Sequence of chain 46.A:
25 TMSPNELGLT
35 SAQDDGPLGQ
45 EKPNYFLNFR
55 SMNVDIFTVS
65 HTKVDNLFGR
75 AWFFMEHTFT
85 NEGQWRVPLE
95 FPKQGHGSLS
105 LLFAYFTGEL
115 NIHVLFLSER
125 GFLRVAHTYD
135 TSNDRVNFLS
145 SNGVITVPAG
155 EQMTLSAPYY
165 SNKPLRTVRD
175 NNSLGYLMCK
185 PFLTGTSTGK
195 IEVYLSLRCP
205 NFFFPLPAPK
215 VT

Binding-site contacts:
Ligand atom O2' contacts residue LEU41 of chain 46.B at 3.8 Å.
Ligand atom C6 contacts residue TYR58 of chain 46.B at 3.8 Å (hydrophobic).
Ligand atom O4' contacts residue ARG68 of chain 46.B at 3.0 Å (salt-bridge).
Ligand atom OP1 contacts residue TYR19 of chain 48.B at 3.6 Å (h-bond).
Ligand atom N6 contacts residue TYR58 of chain 46.B at 3.5 Å (h-bond).
Ligand atom C1' contacts residue TRP21 of chain 49.B at 3.9 Å (hydrophobic).
Ligand atom C2 contacts residue ALA56 of chain 46.B at 3.8 Å (hydrophobic).
Ligand atom C5' contacts residue ARG202 of chain 46.A at 3.9 Å.
Ligand atom O2' contacts residue ARG55 of chain 46.B at 3.8 Å.
Ligand atom C4' contacts residue TYR19 of chain 48.B at 3.8 Å (hydrophobic).
Ligand atom N1 contacts residue TYR58 of chain 46.B at 3.5 Å.
Ligand atom N3 contacts residue TRP21 of chain 49.B at 3.2 Å.
Ligand atom C2' contacts residue ARG55 of chain 46.B at 3.4 Å.
Ligand atom OP2 contacts residue ARG55 of chain 46.B at 2.9 Å (salt-bridge).
Ligand atom C1' contacts residue ARG68 of chain 46.B at 3.8 Å.
Ligand atom O4' contacts residue ARG202 of chain 46.A at 3.9 Å.
Ligand atom O3' contacts residue TYR19 of chain 48.B at 3.0 Å (h-bond).
Ligand atom C2 contacts residue TRP21 of chain 49.B at 3.2 Å (hydrophobic).
Ligand atom O2' contacts residue THR44 of chain 46.B at 3.9 Å.
Ligand atom OP1 contacts residue MET15 of chain 49.B at 3.1 Å.
Ligand atom O2' contacts residue TYR19 of chain 48.B at 3.7 Å.
Ligand atom O4 contacts residue TRP21 of chain 49.B at 3.4 Å.
Ligand atom O2' contacts residue ARG55 of chain 46.B at 3.1 Å (salt-bridge).
Ligand atom N1 contacts residue TRP21 of chain 49.B at 3.8 Å.
Ligand atom O2' contacts residue THR17 of chain 49.B at 2.8 Å.
Ligand atom C4 contacts residue TRP21 of chain 49.B at 3.7 Å (hydrophobic).
Ligand atom C2 contacts residue TYR58 of chain 46.B at 3.8 Å (hydrophobic).
Ligand atom C2' contacts residue THR17 of chain 49.B at 3.7 Å.
Ligand atom O2' contacts residue CYS203 of chain 46.A at 3.3 Å (h-bond).
Ligand atom P contacts residue THR17 of chain 49.B at 3.9 Å.
Ligand atom OP2 contacts residue THR17 of chain 49.B at 3.5 Å.
Ligand atom C2 contacts residue ARG55 of chain 46.B at 3.1 Å.
Ligand atom N3 contacts residue ARG55 of chain 46.B at 3.2 Å (salt-bridge).
Ligand atom P contacts residue TYR19 of chain 48.B at 4.0 Å.
Ligand atom N1 contacts residue ALA56 of chain 46.B at 3.2 Å (h-bond).
Ligand atom O2 contacts residue TRP21 of chain 49.B at 2.9 Å.
Ligand atom OP2 contacts residue ARG202 of chain 46.A at 3.6 Å.
Ligand atom O2 contacts residue TYR58 of chain 46.B at 3.6 Å.
Ligand atom N1 contacts residue ARG68 of chain 46.B at 3.9 Å.
Ligand atom OP1 contacts residue THR17 of chain 49.B at 3.7 Å.

This protein binds this small molecule.
Small molecule (SMILES): Nc1ncnc2c1ncn2[C@@H]1O[C@H](CO)[C@@H](O[P](=O)(O)OC[C@H]2O[C@@H](n3ccc(=O)[nH]c3=O)[C@H](O)[C@@H]2O[P](=O)(O)OC[C@H]2O[C@@H](n3ccc(=O)[nH]c3=O)[C@H](O)[C@@H]2O[P](=O)(O)OC[C@H]2O[C@@H](n3ccc(=O)[nH]c3=O)[C@H](O)[C@@H]2O[P](=O)(O)OC[C@H]2O[C@@H](n3ccc(=O)[nH]c3=O)[C@H](O)[C@@H]2O[P](=O)(O)OC[C@H]2O[C@@H](n3ccc(=O)[nH]c3=O)[C@H](O)[C@@H]2O)[C@H]1O

Sequence of chain 46.B:
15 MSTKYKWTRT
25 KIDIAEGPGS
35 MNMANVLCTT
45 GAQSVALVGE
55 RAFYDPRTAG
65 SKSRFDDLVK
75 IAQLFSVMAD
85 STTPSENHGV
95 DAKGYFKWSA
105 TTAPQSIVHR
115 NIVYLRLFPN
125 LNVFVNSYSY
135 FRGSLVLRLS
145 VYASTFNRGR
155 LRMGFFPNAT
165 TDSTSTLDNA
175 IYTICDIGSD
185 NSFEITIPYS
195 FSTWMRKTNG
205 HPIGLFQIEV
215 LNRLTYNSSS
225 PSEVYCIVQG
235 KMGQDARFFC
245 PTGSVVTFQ

Sequence of chain 49.B:
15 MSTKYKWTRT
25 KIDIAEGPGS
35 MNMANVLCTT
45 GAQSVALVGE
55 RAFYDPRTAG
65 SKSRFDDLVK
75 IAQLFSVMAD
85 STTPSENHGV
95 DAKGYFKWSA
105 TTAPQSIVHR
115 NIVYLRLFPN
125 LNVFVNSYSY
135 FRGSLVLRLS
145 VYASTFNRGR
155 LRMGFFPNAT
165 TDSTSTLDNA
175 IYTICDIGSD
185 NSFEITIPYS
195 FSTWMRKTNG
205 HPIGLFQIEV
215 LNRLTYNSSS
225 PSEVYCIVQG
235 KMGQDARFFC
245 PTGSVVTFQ

Sequence of chain 48.B:
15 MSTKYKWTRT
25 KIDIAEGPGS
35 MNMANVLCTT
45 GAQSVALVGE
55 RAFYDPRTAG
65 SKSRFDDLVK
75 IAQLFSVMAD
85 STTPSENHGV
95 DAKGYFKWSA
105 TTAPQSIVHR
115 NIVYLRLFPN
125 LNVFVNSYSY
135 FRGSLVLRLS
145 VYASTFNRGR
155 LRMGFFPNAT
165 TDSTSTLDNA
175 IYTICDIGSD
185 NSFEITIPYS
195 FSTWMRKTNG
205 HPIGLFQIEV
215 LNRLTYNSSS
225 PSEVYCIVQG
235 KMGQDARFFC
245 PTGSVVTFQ